The protein below binds the small molecule below.
Small molecule (SMILES): CC(=O)N[C@H]1[C@H](O[C@H]2[C@H](O)[C@@H](NC(C)=O)CO[C@@H]2CO)O[C@H](CO)[C@@H](O)[C@@H]1O

Binding-site contacts:
Ligand atom O7 contacts residue TYR135 of chain 1.E at 4.1 Å.
Ligand atom C2 contacts residue TYR135 of chain 1.E at 4.2 Å (hydrophobic).
Ligand atom C7 contacts residue LEU137 of chain 1.E at 4.3 Å (hydrophobic).
Ligand atom C2 contacts residue ASN118 of chain 1.E at 2.5 Å.
Ligand atom C8 contacts residue ASP290 of chain 1.E at 2.5 Å.
Ligand atom N2 contacts residue ASP290 of chain 1.E at 3.0 Å (salt-bridge).
Ligand atom C3 contacts residue ASN118 of chain 1.E at 3.8 Å.
Ligand atom O3 contacts residue ASP290 of chain 1.E at 3.6 Å.
Ligand atom N2 contacts residue TYR135 of chain 1.E at 4.4 Å.
Ligand atom O7 contacts residue ASN118 of chain 1.E at 3.1 Å (h-bond).
Ligand atom C5 contacts residue TYR135 of chain 1.E at 4.1 Å (hydrophobic).
Ligand atom C4 contacts residue TYR135 of chain 1.E at 4.2 Å (hydrophobic).
Ligand atom O5 contacts residue TYR135 of chain 1.E at 4.4 Å.
Ligand atom C7 contacts residue ASP290 of chain 1.E at 3.3 Å.
Ligand atom O7 contacts residue VAL104 of chain 1.E at 4.4 Å.
Ligand atom N2 contacts residue ASN118 of chain 1.E at 2.8 Å (h-bond).
Ligand atom C7 contacts residue ASN118 of chain 1.E at 3.1 Å.
Ligand atom C8 contacts residue LEU137 of chain 1.E at 3.6 Å (hydrophobic).
Ligand atom C3 contacts residue TYR135 of chain 1.E at 3.8 Å (hydrophobic).
Ligand atom C8 contacts residue ASN118 of chain 1.E at 4.2 Å.
Ligand atom C1 contacts residue TYR135 of chain 1.E at 3.9 Å (hydrophobic).
Ligand atom C2 contacts residue ASP290 of chain 1.E at 4.1 Å.
Ligand atom C5 contacts residue ASN118 of chain 1.E at 3.8 Å.
Ligand atom O7 contacts residue ASP290 of chain 1.E at 4.4 Å.
Ligand atom O3 contacts residue TYR135 of chain 1.E at 4.5 Å.
Ligand atom O4 contacts residue TYR135 of chain 1.E at 3.5 Å (h-bond).
Ligand atom C3 contacts residue ASP290 of chain 1.E at 4.1 Å.
Ligand atom O6 contacts residue ASP290 of chain 1.E at 4.4 Å.
Ligand atom C4 contacts residue ASN118 of chain 1.E at 4.3 Å.
Ligand atom C1 contacts residue ASN118 of chain 1.E at 1.5 Å.
Ligand atom O5 contacts residue ASN118 of chain 1.E at 2.5 Å (h-bond).

Sequence of chain 1.E:
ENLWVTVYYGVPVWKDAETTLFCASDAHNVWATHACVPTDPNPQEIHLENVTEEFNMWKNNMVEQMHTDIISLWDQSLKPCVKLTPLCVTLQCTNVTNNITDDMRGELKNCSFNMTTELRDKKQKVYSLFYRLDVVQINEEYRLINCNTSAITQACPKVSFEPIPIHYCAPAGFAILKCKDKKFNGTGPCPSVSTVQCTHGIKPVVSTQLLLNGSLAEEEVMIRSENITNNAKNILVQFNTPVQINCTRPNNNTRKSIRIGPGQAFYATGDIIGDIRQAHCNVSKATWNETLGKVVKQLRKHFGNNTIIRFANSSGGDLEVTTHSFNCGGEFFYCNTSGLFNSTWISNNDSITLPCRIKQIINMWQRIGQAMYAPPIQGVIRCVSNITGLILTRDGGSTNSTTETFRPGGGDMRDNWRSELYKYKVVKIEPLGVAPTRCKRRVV